Sequence of chain 1.A:
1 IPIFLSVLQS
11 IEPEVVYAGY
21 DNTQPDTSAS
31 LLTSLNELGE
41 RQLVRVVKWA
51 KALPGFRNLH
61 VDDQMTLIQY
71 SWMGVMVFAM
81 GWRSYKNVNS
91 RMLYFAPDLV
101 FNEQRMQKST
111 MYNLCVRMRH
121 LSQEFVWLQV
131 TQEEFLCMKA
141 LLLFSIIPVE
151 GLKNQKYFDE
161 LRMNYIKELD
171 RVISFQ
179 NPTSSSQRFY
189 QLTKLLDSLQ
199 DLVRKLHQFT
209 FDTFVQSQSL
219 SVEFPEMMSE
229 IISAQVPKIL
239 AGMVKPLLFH

A small-molecule ligand and the protein it binds are described below.
Small molecule (SMILES): CC(=O)[C@H]1CC[C@H]2[C@@H]3CCC4=CC(=O)CC[C@]4(C)[C@H]3CC[C@]12C

Binding-site contacts:
Ligand atom O3 contacts residue GLN42 of chain 1.A at 3.1 Å (h-bond).
Ligand atom O20 contacts residue PHE207 of chain 1.A at 3.9 Å.
Ligand atom C21 contacts residue PHE222 of chain 1.A at 4.0 Å (hydrophobic).
Ligand atom O3 contacts residue MET76 of chain 1.A at 4.1 Å.
Ligand atom C6 contacts residue MET73 of chain 1.A at 4.0 Å (hydrophobic).
Ligand atom O3 contacts residue MET80 of chain 1.A at 3.9 Å.
Ligand atom C20 contacts residue ASN36 of chain 1.A at 4.1 Å.
Ligand atom C7 contacts residue MET73 of chain 1.A at 3.9 Å (hydrophobic).
Ligand atom C18 contacts residue THR208 of chain 1.A at 3.4 Å.
Ligand atom C16 contacts residue PHE207 of chain 1.A at 3.5 Å (hydrophobic).
Ligand atom C3 contacts residue PHE95 of chain 1.A at 3.8 Å (hydrophobic).
Ligand atom O3 contacts residue ARG83 of chain 1.A at 3.0 Å (salt-bridge).
Ligand atom C1 contacts residue GLY39 of chain 1.A at 4.1 Å.
Ligand atom C18 contacts residue MET73 of chain 1.A at 4.1 Å (hydrophobic).
Ligand atom O20 contacts residue THR208 of chain 1.A at 3.5 Å.
Ligand atom O20 contacts residue THR211 of chain 1.A at 3.7 Å.
Ligand atom C3 contacts residue GLN42 of chain 1.A at 3.5 Å.
Ligand atom C4 contacts residue MET76 of chain 1.A at 4.0 Å (hydrophobic).
Ligand atom C21 contacts residue THR211 of chain 1.A at 4.1 Å.
Ligand atom C16 contacts residue THR208 of chain 1.A at 3.6 Å.
Ligand atom C19 contacts residue MET76 of chain 1.A at 3.7 Å (hydrophobic).
Ligand atom C2 contacts residue GLN42 of chain 1.A at 3.3 Å.
Ligand atom C8 contacts residue MET73 of chain 1.A at 4.0 Å (hydrophobic).
Ligand atom C4 contacts residue PHE95 of chain 1.A at 3.7 Å (hydrophobic).
Ligand atom C15 contacts residue LEU204 of chain 1.A at 3.8 Å (hydrophobic).
Ligand atom O3 contacts residue PHE95 of chain 1.A at 3.7 Å.
Ligand atom C18 contacts residue ASN36 of chain 1.A at 4.1 Å.
Ligand atom C1 contacts residue LEU35 of chain 1.A at 3.6 Å (hydrophobic).
Ligand atom C11 contacts residue ASN36 of chain 1.A at 4.1 Å.
Ligand atom C19 contacts residue TRP72 of chain 1.A at 4.0 Å (hydrophobic).
Ligand atom C6 contacts residue VAL77 of chain 1.A at 3.6 Å (hydrophobic).
Ligand atom C21 contacts residue LEU32 of chain 1.A at 4.1 Å (hydrophobic).
Ligand atom C12 contacts residue LEU35 of chain 1.A at 3.7 Å (hydrophobic).
Ligand atom C16 contacts residue MET111 of chain 1.A at 3.9 Å (hydrophobic).
Ligand atom C12 contacts residue ASN36 of chain 1.A at 3.5 Å.
Ligand atom C11 contacts residue LEU35 of chain 1.A at 3.6 Å (hydrophobic).
Ligand atom C2 contacts residue LEU38 of chain 1.A at 4.0 Å (hydrophobic).
Ligand atom C21 contacts residue ASN36 of chain 1.A at 3.2 Å.
Ligand atom C18 contacts residue MET226 of chain 1.A at 4.0 Å (hydrophobic).
Ligand atom C15 contacts residue THR208 of chain 1.A at 4.0 Å.